Sequence of chain 1.X:
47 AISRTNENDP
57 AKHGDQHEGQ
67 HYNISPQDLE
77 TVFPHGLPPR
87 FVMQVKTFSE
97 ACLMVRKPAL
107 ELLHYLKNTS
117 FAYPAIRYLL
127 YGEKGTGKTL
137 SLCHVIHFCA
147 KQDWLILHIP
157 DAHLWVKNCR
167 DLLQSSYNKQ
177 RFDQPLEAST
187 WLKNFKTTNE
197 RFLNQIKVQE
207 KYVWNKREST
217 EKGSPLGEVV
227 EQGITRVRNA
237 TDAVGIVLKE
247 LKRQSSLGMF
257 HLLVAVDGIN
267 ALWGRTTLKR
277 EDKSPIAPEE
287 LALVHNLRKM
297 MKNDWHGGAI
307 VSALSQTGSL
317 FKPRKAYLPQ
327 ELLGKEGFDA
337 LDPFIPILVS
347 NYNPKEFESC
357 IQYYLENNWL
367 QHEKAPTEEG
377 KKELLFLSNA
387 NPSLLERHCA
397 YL

Binding-site contacts:
Ligand atom C4 contacts residue TYR173 of chain 1.X at 3.7 Å (hydrophobic).
Ligand atom C2 contacts residue TYR173 of chain 1.X at 3.8 Å (hydrophobic).
Ligand atom O3' contacts residue TYR173 of chain 1.X at 3.8 Å.
Ligand atom N7 contacts residue TYR208 of chain 1.X at 3.5 Å.
Ligand atom O3A contacts residue LYS295 of chain 1.X at 3.5 Å (salt-bridge).
Ligand atom O2G contacts residue LYS295 of chain 1.X at 3.8 Å.
Ligand atom C2 contacts residue VAL209 of chain 1.X at 3.8 Å (hydrophobic).
Ligand atom O2G contacts residue HIS291 of chain 1.X at 3.2 Å.
Ligand atom N7 contacts residue TYR173 of chain 1.X at 3.9 Å.
Ligand atom C5 contacts residue TYR208 of chain 1.X at 3.8 Å (hydrophobic).
Ligand atom N3 contacts residue TYR173 of chain 1.X at 3.8 Å.
Ligand atom O2B contacts residue TYR173 of chain 1.X at 2.8 Å (h-bond).
Ligand atom C6 contacts residue TYR173 of chain 1.X at 3.8 Å (hydrophobic).
Ligand atom N2 contacts residue ASP238 of chain 1.X at 3.3 Å (salt-bridge).
Ligand atom O3G contacts residue LYS295 of chain 1.X at 2.8 Å (salt-bridge).
Ligand atom O2G contacts residue ARG177 of chain 1.X at 2.5 Å (salt-bridge).
Ligand atom N3 contacts residue ASP238 of chain 1.X at 3.6 Å.
Ligand atom O4' contacts residue GLY241 of chain 1.X at 3.7 Å.
Ligand atom O6 contacts residue VAL209 of chain 1.X at 3.3 Å (h-bond).
Ligand atom C5 contacts residue TYR173 of chain 1.X at 3.5 Å (hydrophobic).
Ligand atom O1B contacts residue ARG177 of chain 1.X at 3.4 Å (salt-bridge).
Ligand atom C1' contacts residue ASP238 of chain 1.X at 3.7 Å.
Ligand atom O4' contacts residue ILE242 of chain 1.X at 3.8 Å.
Ligand atom C3' contacts residue TYR173 of chain 1.X at 3.6 Å (hydrophobic).
Ligand atom O3' contacts residue ARG177 of chain 1.X at 3.5 Å (salt-bridge).
Ligand atom O6 contacts residue TYR208 of chain 1.X at 3.5 Å.
Ligand atom C2' contacts residue TYR173 of chain 1.X at 3.8 Å (hydrophobic).
Ligand atom N2 contacts residue VAL209 of chain 1.X at 3.4 Å (h-bond).
Ligand atom O3' contacts residue ASN292 of chain 1.X at 3.9 Å.
Ligand atom O2' contacts residue ASN292 of chain 1.X at 3.6 Å (h-bond).
Ligand atom O1A contacts residue LYS245 of chain 1.X at 3.1 Å.
Ligand atom PA contacts residue LYS245 of chain 1.X at 3.7 Å.
Ligand atom C4' contacts residue ASN292 of chain 1.X at 3.6 Å.
Ligand atom PG contacts residue LYS295 of chain 1.X at 3.8 Å.
Ligand atom O2A contacts residue TYR173 of chain 1.X at 3.6 Å (h-bond).
Ligand atom N1 contacts residue VAL209 of chain 1.X at 3.2 Å (h-bond).
Ligand atom N9 contacts residue ILE242 of chain 1.X at 3.9 Å.
Ligand atom O3G contacts residue HIS291 of chain 1.X at 3.9 Å.
Ligand atom O2A contacts residue LYS245 of chain 1.X at 3.5 Å (salt-bridge).
Ligand atom O2' contacts residue ASP238 of chain 1.X at 3.6 Å.

A protein and the small-molecule ligand that binds it are described below.
Small molecule (SMILES): Nc1nc2c(ncn2[C@@H]2O[C@H](CO[P](=O)(O)O[P](=O)(O)NP(=O)(O)O)[C@@H](O)[C@H]2O)c(=O)[nH]1